This small molecule binds to this protein.
Small molecule (SMILES): CC(=O)N[C@H]1[C@H](O[C@H]2[C@H](O)[C@@H](NC(C)=O)CO[C@@H]2CO)O[C@H](CO)[C@@H](O)[C@@H]1O

Binding-site contacts:
Ligand atom C7 contacts residue NAG1 of chain 1.M at 4.0 Å.
Ligand atom C6 contacts residue SER232 of chain 1.A at 3.7 Å.
Ligand atom N2 contacts residue ASN378 of chain 1.A at 2.9 Å (h-bond).
Ligand atom O5 contacts residue SER232 of chain 1.A at 3.4 Å (h-bond).
Ligand atom C2 contacts residue ASN378 of chain 1.A at 2.5 Å.
Ligand atom O7 contacts residue NAG1 of chain 1.M at 3.3 Å (h-bond).
Ligand atom C8 contacts residue NAG1 of chain 1.M at 3.9 Å.
Ligand atom C1 contacts residue ASN378 of chain 1.A at 1.4 Å.
Ligand atom C1 contacts residue SER232 of chain 1.A at 4.4 Å.
Ligand atom O6 contacts residue SER232 of chain 1.A at 2.3 Å (h-bond).
Ligand atom C8 contacts residue ASN378 of chain 1.A at 4.1 Å.
Ligand atom O5 contacts residue ASN378 of chain 1.A at 2.3 Å (h-bond).
Ligand atom C4 contacts residue ASN378 of chain 1.A at 4.2 Å.
Ligand atom C1 contacts residue GLU234 of chain 1.A at 4.2 Å.
Ligand atom C5 contacts residue ASN378 of chain 1.A at 3.6 Å.
Ligand atom C7 contacts residue ASN378 of chain 1.A at 3.7 Å.
Ligand atom C5 contacts residue SER232 of chain 1.A at 4.1 Å.
Ligand atom C3 contacts residue ASN378 of chain 1.A at 3.8 Å.

Sequence of chain 1.A:
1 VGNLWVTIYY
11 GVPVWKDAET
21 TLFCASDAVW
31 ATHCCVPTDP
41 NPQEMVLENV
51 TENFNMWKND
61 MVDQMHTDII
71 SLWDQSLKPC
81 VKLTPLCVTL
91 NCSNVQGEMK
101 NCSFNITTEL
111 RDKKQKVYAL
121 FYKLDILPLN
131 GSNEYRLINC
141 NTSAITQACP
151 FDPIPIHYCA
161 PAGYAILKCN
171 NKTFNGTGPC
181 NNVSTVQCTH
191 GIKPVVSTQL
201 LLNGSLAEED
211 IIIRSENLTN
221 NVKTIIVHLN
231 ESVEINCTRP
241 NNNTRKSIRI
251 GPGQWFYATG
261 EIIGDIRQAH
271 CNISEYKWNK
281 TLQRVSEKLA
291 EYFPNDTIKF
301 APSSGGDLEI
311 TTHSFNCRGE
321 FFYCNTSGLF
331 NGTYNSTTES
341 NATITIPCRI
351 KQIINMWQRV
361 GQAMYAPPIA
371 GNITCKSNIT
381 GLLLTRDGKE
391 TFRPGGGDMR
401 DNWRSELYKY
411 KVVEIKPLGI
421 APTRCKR